Sequence of chain 1.A:
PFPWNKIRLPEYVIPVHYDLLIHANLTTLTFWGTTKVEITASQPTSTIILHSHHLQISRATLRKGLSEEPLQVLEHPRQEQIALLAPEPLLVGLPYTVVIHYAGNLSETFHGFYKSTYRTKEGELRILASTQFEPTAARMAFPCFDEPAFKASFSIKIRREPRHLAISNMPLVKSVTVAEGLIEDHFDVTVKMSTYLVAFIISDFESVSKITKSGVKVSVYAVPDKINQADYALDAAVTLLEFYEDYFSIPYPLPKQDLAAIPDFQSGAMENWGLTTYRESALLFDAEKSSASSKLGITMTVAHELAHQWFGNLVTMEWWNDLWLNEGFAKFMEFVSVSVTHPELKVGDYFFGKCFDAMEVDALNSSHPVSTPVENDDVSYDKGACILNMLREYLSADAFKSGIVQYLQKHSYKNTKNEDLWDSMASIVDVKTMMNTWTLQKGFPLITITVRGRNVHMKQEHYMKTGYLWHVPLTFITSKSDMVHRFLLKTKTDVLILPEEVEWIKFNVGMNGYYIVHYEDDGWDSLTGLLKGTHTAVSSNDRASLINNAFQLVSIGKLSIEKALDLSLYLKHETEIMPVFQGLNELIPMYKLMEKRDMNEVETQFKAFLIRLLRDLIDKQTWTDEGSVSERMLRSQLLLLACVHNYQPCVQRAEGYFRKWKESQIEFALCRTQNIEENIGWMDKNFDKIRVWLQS

This small molecule binds to this protein.
Small molecule (SMILES): CC(=O)N[C@H]1[C@H](O[C@H]2[C@H](O)[C@@H](NC(C)=O)CO[C@@H]2CO)O[C@H](CO)[C@@H](O[C@H]2O[C@H](CO[C@@H]3O[C@H](CO)[C@@H](O)[C@H](O)[C@@H]3O)[C@@H](O)[C@H](O)[C@@H]2O)[C@@H]1O

Binding-site contacts:
Ligand atom O6 contacts residue GLU235 of chain 1.A at 3.6 Å (salt-bridge).
Ligand atom O5 contacts residue ASN76 of chain 1.A at 2.4 Å (h-bond).
Ligand atom C8 contacts residue ASN76 of chain 1.A at 4.1 Å.
Ligand atom C7 contacts residue LEU237 of chain 1.A at 4.3 Å (hydrophobic).
Ligand atom N2 contacts residue GLU216 of chain 1.A at 3.0 Å (salt-bridge).
Ligand atom C8 contacts residue ARG214 of chain 1.A at 4.4 Å.
Ligand atom C2 contacts residue ASN76 of chain 1.A at 2.4 Å.
Ligand atom C8 contacts residue GLU216 of chain 1.A at 3.7 Å.
Ligand atom C8 contacts residue HIS74 of chain 1.A at 3.3 Å.
Ligand atom C3 contacts residue ASN76 of chain 1.A at 3.7 Å.
Ligand atom O5 contacts residue THR79 of chain 1.A at 4.3 Å.
Ligand atom O3 contacts residue GLY236 of chain 1.A at 4.4 Å.
Ligand atom C1 contacts residue GLU216 of chain 1.A at 4.1 Å.
Ligand atom C8 contacts residue ALA75 of chain 1.A at 3.8 Å (hydrophobic).
Ligand atom O6 contacts residue GLY236 of chain 1.A at 3.7 Å.
Ligand atom C1 contacts residue ASN76 of chain 1.A at 1.4 Å.
Ligand atom C6 contacts residue GLU235 of chain 1.A at 4.0 Å.
Ligand atom C7 contacts residue ASN76 of chain 1.A at 2.9 Å.
Ligand atom C8 contacts residue LEU237 of chain 1.A at 3.7 Å (hydrophobic).
Ligand atom O6 contacts residue GLU235 of chain 1.A at 3.4 Å (salt-bridge).
Ligand atom C4 contacts residue ASN76 of chain 1.A at 4.3 Å.
Ligand atom O7 contacts residue HIS74 of chain 1.A at 2.7 Å (h-bond).
Ligand atom C3 contacts residue GLU216 of chain 1.A at 3.4 Å.
Ligand atom C5 contacts residue ASN76 of chain 1.A at 3.7 Å.
Ligand atom C7 contacts residue GLU216 of chain 1.A at 4.0 Å.
Ligand atom C7 contacts residue HIS74 of chain 1.A at 3.4 Å.
Ligand atom C5 contacts residue GLU235 of chain 1.A at 4.5 Å.
Ligand atom C6 contacts residue GLU235 of chain 1.A at 3.3 Å.
Ligand atom C8 contacts residue ARG215 of chain 1.A at 4.3 Å.
Ligand atom O6 contacts residue THR79 of chain 1.A at 3.8 Å.
Ligand atom N2 contacts residue ASN76 of chain 1.A at 2.8 Å (h-bond).
Ligand atom C6 contacts residue GLY236 of chain 1.A at 4.5 Å.
Ligand atom O7 contacts residue LEU237 of chain 1.A at 4.4 Å.
Ligand atom C1 contacts residue GLU235 of chain 1.A at 4.1 Å.
Ligand atom O7 contacts residue ASN76 of chain 1.A at 2.8 Å (h-bond).
Ligand atom O3 contacts residue GLU216 of chain 1.A at 3.8 Å.
Ligand atom C2 contacts residue GLU216 of chain 1.A at 3.6 Å.